Binding-site contacts:
Ligand atom C4 contacts residue ASN1134 of chain 1.E at 4.2 Å.
Ligand atom C1 contacts residue ASN1134 of chain 1.E at 1.4 Å.
Ligand atom C7 contacts residue ASN1134 of chain 1.E at 3.3 Å.
Ligand atom C8 contacts residue ASN1134 of chain 1.E at 4.4 Å.
Ligand atom C8 contacts residue ILE1132 of chain 1.E at 3.3 Å (hydrophobic).
Ligand atom O7 contacts residue ASN1134 of chain 1.E at 3.3 Å (h-bond).
Ligand atom C5 contacts residue ASN1134 of chain 1.E at 3.7 Å.
Ligand atom C3 contacts residue ASN1134 of chain 1.E at 3.8 Å.
Ligand atom C2 contacts residue ASN1134 of chain 1.E at 2.5 Å.
Ligand atom N2 contacts residue ASN1134 of chain 1.E at 2.9 Å (h-bond).
Ligand atom O5 contacts residue ASN1134 of chain 1.E at 2.4 Å (h-bond).
Ligand atom C8 contacts residue VAL1133 of chain 1.E at 4.2 Å (hydrophobic).

Sequence of chain 1.E:
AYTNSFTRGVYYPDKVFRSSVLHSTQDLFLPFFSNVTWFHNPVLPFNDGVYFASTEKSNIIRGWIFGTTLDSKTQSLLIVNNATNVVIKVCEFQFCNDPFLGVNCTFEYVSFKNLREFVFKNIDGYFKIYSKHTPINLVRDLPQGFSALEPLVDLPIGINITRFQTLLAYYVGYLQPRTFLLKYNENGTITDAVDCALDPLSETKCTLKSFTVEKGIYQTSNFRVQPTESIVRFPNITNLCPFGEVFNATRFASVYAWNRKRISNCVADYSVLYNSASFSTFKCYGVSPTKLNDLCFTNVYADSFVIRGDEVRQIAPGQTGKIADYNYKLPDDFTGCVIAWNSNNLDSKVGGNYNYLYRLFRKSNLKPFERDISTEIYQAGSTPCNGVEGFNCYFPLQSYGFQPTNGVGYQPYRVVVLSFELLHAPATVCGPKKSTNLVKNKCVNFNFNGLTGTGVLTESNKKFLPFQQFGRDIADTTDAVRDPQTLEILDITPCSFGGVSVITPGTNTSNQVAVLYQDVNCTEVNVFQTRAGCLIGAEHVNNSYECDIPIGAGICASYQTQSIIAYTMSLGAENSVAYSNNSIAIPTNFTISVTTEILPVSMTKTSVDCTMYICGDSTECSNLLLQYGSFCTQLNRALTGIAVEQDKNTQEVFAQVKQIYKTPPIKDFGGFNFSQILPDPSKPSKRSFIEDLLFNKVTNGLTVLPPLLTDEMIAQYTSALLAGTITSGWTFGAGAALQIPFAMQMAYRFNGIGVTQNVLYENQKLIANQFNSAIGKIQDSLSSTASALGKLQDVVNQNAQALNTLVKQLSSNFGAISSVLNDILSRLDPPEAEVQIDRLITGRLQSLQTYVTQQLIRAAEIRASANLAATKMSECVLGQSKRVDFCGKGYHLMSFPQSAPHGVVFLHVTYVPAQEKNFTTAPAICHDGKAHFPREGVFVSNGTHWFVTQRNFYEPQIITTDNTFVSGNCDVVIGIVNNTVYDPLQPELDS

The protein below binds the small molecule below.
Small molecule (SMILES): CC(=O)N[C@H]1[C@H](O[C@H]2[C@H](O)[C@@H](NC(C)=O)CO[C@@H]2CO)O[C@H](CO)[C@@H](O)[C@@H]1O